Sequence of chain 1.B:
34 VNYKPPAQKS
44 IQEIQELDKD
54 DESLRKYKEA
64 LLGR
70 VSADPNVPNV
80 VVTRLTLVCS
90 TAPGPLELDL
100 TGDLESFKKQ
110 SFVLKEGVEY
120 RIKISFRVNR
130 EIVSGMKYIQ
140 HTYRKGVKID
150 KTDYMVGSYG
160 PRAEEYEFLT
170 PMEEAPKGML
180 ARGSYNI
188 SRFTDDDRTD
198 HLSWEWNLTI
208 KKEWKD

Binding-site contacts:
Ligand atom C6 contacts residue TRP203 of chain 1.B at 3.9 Å (hydrophobic).
Ligand atom C8 contacts residue TRP203 of chain 1.B at 4.3 Å (hydrophobic).
Ligand atom C4 contacts residue TYR119 of chain 1.B at 3.3 Å (hydrophobic).
Ligand atom C15 contacts residue LEU86 of chain 1.B at 4.1 Å (hydrophobic).
Ligand atom C8 contacts residue ILE121 of chain 1.B at 4.3 Å (hydrophobic).
Ligand atom C10 contacts residue GLN139 of chain 1.B at 3.9 Å.
Ligand atom C7 contacts residue TRP203 of chain 1.B at 3.3 Å (hydrophobic).
Ligand atom C11 contacts residue LEU84 of chain 1.B at 4.2 Å (hydrophobic).
Ligand atom C13 contacts residue LEU86 of chain 1.B at 3.6 Å (hydrophobic).
Ligand atom C14 contacts residue LEU95 of chain 1.B at 3.8 Å (hydrophobic).
Ligand atom C11 contacts residue LEU86 of chain 1.B at 3.5 Å (hydrophobic).
Ligand atom C2 contacts residue GLN139 of chain 1.B at 3.3 Å.
Ligand atom C9 contacts residue ILE121 of chain 1.B at 3.9 Å (hydrophobic).
Ligand atom C15 contacts residue LEU97 of chain 1.B at 4.0 Å (hydrophobic).
Ligand atom C5 contacts residue TRP203 of chain 1.B at 4.3 Å (hydrophobic).
Ligand atom C1 contacts residue LEU205 of chain 1.B at 4.2 Å (hydrophobic).
Ligand atom C14 contacts residue PHE111 of chain 1.B at 3.4 Å (hydrophobic).
Ligand atom C12 contacts residue LEU86 of chain 1.B at 4.0 Å (hydrophobic).
Ligand atom C2 contacts residue TYR119 of chain 1.B at 4.3 Å (hydrophobic).
Ligand atom C4 contacts residue LEU113 of chain 1.B at 3.6 Å (hydrophobic).
Ligand atom C10 contacts residue ILE121 of chain 1.B at 3.5 Å (hydrophobic).
Ligand atom C15 contacts residue LEU95 of chain 1.B at 3.4 Å (hydrophobic).
Ligand atom C3 contacts residue GLN139 of chain 1.B at 4.0 Å.
Ligand atom C12 contacts residue TRP203 of chain 1.B at 4.3 Å (hydrophobic).
Ligand atom C1 contacts residue THR141 of chain 1.B at 4.4 Å.
Ligand atom C9 contacts residue TRP203 of chain 1.B at 4.3 Å (hydrophobic).
Ligand atom C15 contacts residue LEU84 of chain 1.B at 3.9 Å (hydrophobic).
Ligand atom C5 contacts residue GLN139 of chain 1.B at 3.7 Å.
Ligand atom C4 contacts residue LEU205 of chain 1.B at 4.0 Å (hydrophobic).
Ligand atom C6 contacts residue LEU205 of chain 1.B at 3.9 Å (hydrophobic).
Ligand atom C2 contacts residue CYS192 of chain 1.A at 2.8 Å (hydrophobic).
Ligand atom C2 contacts residue THR141 of chain 1.B at 4.4 Å.
Ligand atom C11 contacts residue THR85 of chain 1.B at 4.3 Å.
Ligand atom C3 contacts residue TYR119 of chain 1.B at 4.2 Å (hydrophobic).
Ligand atom C3 contacts residue CYS192 of chain 1.A at 4.2 Å (hydrophobic).
Ligand atom C1 contacts residue CYS192 of chain 1.A at 1.8 Å (hydrophobic).
Ligand atom C3 contacts residue LEU205 of chain 1.B at 3.6 Å (hydrophobic).
Ligand atom C9 contacts residue LEU84 of chain 1.B at 4.2 Å (hydrophobic).
Ligand atom C13 contacts residue LEU95 of chain 1.B at 3.6 Å (hydrophobic).
Ligand atom C15 contacts residue GLU96 of chain 1.B at 3.4 Å.

A small-molecule ligand and the protein it binds are described below.
Small molecule (SMILES): C/C=C(\C)CC/C=C(\C)CCC=C(C)C

Sequence of chain 1.A:
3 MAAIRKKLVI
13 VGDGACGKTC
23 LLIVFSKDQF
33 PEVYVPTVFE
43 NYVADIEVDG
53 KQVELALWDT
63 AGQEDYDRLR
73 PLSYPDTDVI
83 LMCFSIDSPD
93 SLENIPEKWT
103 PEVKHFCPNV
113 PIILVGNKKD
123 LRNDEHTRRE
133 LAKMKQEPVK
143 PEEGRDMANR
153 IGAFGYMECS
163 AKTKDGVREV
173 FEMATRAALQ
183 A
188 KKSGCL